A protein and the small-molecule ligand that binds it are described below.
Small molecule (SMILES): CC(=O)N[C@@H]1[C@@H](O)[C@H](O)[C@@H](CO)O[C@H]1O

Binding-site contacts:
Ligand atom O6 contacts residue ASN212 of chain 4.H at 4.3 Å.
Ligand atom C1 contacts residue ILE211 of chain 4.H at 4.3 Å (hydrophobic).
Ligand atom C2 contacts residue ASN212 of chain 4.H at 2.5 Å.
Ligand atom N2 contacts residue ASN212 of chain 4.H at 2.9 Å (h-bond).
Ligand atom C1 contacts residue ASN212 of chain 4.H at 1.4 Å.
Ligand atom C7 contacts residue ASN212 of chain 4.H at 4.0 Å.
Ligand atom C4 contacts residue ASN212 of chain 4.H at 4.2 Å.
Ligand atom O5 contacts residue ASN212 of chain 4.H at 2.4 Å (h-bond).
Ligand atom C5 contacts residue ASN212 of chain 4.H at 3.7 Å.
Ligand atom C3 contacts residue ASN212 of chain 4.H at 3.8 Å.
Ligand atom N2 contacts residue ILE211 of chain 4.H at 4.5 Å.

Sequence of chain 4.H:
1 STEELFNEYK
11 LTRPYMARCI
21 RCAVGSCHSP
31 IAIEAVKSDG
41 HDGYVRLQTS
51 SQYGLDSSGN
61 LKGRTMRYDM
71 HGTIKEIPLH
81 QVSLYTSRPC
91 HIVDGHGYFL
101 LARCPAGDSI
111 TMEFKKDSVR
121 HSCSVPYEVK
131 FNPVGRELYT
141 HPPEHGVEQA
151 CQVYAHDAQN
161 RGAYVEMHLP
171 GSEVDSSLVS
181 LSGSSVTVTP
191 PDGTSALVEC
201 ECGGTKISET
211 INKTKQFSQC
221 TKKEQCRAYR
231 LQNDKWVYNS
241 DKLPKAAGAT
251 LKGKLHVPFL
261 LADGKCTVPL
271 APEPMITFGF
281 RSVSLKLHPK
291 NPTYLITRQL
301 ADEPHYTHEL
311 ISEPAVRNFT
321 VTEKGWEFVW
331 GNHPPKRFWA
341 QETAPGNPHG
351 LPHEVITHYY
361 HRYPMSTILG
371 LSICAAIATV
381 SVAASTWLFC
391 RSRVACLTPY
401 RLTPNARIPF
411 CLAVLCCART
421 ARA